Sequence of chain 1.A:
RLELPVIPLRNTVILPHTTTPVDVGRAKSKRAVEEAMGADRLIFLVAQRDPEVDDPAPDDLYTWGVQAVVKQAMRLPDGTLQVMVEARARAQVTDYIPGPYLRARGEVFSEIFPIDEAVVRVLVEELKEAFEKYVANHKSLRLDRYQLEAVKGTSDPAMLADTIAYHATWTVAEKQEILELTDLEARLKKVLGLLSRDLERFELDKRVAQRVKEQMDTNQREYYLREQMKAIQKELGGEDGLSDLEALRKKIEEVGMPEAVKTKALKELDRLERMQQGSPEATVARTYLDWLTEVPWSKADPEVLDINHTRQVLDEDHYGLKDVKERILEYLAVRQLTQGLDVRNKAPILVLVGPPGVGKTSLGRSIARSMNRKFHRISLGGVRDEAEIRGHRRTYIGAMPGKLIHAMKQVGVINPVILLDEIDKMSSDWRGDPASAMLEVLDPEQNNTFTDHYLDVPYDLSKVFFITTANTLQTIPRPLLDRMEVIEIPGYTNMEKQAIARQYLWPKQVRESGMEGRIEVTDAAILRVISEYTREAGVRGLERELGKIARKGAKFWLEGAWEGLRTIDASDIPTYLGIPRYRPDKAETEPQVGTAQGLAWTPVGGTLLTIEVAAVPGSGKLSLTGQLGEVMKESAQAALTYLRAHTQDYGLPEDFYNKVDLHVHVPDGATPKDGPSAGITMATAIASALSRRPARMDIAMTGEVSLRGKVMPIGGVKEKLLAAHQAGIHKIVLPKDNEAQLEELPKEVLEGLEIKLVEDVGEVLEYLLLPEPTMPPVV

Sequence of chain 1.F:
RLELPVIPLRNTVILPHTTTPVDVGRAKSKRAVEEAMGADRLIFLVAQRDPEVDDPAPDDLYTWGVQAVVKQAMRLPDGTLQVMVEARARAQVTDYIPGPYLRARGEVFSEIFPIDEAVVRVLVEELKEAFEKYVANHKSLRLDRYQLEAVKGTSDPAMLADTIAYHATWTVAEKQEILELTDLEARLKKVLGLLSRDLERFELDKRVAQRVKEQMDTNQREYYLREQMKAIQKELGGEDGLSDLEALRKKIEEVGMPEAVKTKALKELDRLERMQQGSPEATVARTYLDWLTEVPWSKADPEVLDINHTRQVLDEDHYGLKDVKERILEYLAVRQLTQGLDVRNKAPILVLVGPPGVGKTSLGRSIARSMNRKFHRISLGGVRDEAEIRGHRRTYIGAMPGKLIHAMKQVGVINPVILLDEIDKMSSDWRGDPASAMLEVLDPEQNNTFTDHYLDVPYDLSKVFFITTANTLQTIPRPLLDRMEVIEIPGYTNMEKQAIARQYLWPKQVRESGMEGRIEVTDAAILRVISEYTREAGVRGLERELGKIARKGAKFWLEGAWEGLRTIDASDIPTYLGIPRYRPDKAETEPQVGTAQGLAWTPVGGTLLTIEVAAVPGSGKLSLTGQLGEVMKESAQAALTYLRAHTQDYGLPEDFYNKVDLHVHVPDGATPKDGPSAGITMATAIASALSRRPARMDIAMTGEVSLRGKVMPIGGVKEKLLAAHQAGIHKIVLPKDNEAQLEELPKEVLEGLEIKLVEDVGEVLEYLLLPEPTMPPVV

Binding-site contacts:
Ligand atom O4' contacts residue VAL540 of chain 1.F at 3.8 Å.
Ligand atom O2A contacts residue LYS361 of chain 1.F at 3.0 Å (salt-bridge).
Ligand atom O3G contacts residue ARG484 of chain 1.A at 3.4 Å (salt-bridge).
Ligand atom C3' contacts residue SER363 of chain 1.F at 3.8 Å.
Ligand atom O2B contacts residue GLY358 of chain 1.F at 3.8 Å.
Ligand atom N7 contacts residue GLY360 of chain 1.F at 3.5 Å (h-bond).
Ligand atom O2G contacts residue ASN472 of chain 1.F at 3.6 Å (h-bond).
Ligand atom O2' contacts residue SER363 of chain 1.F at 3.8 Å.
Ligand atom O3B contacts residue GLY358 of chain 1.F at 3.4 Å (h-bond).
Ligand atom N7 contacts residue TYR493 of chain 1.F at 3.2 Å (h-bond).
Ligand atom O3A contacts residue ARG541 of chain 1.F at 3.6 Å.
Ligand atom O3B contacts residue ARG541 of chain 1.F at 3.2 Å (salt-bridge).
Ligand atom N6 contacts residue TYR493 of chain 1.F at 3.2 Å (h-bond).
Ligand atom O2A contacts residue GLY360 of chain 1.F at 3.4 Å.
Ligand atom N1 contacts residue HIS319 of chain 1.F at 3.6 Å.
Ligand atom O2A contacts residue THR362 of chain 1.F at 2.7 Å (h-bond).
Ligand atom C6 contacts residue HIS319 of chain 1.F at 3.7 Å.
Ligand atom O2B contacts residue VAL359 of chain 1.F at 2.3 Å (h-bond).
Ligand atom O2A contacts residue VAL359 of chain 1.F at 3.5 Å (h-bond).
Ligand atom C8 contacts residue GLY360 of chain 1.F at 3.5 Å.
Ligand atom O4' contacts residue GLY358 of chain 1.F at 3.6 Å.
Ligand atom C5' contacts residue GLY358 of chain 1.F at 3.7 Å.
Ligand atom O2B contacts residue LYS361 of chain 1.F at 3.3 Å (salt-bridge).
Ligand atom N1 contacts residue TYR320 of chain 1.F at 3.5 Å (h-bond).
Ligand atom PA contacts residue VAL359 of chain 1.F at 3.6 Å.
Ligand atom O2A contacts residue SER363 of chain 1.F at 3.4 Å (h-bond).
Ligand atom PB contacts residue VAL359 of chain 1.F at 3.2 Å.
Ligand atom O3A contacts residue VAL359 of chain 1.F at 2.9 Å (h-bond).
Ligand atom O2G contacts residue LYS361 of chain 1.F at 3.7 Å.
Ligand atom O1B contacts residue THR362 of chain 1.F at 2.6 Å (h-bond).
Ligand atom O3G contacts residue ARG541 of chain 1.F at 3.5 Å (salt-bridge).
Ligand atom O2G contacts residue GLU423 of chain 1.F at 3.8 Å.
Ligand atom O1A contacts residue ARG541 of chain 1.F at 3.5 Å (salt-bridge).
Ligand atom O3G contacts residue PRO357 of chain 1.F at 3.5 Å.
Ligand atom C2' contacts residue SER363 of chain 1.F at 3.6 Å.
Ligand atom C8 contacts residue VAL540 of chain 1.F at 3.8 Å (hydrophobic).
Ligand atom N6 contacts residue TYR320 of chain 1.F at 3.0 Å (h-bond).
Ligand atom C8 contacts residue GLY358 of chain 1.F at 3.7 Å.
Ligand atom S1G contacts residue ARG484 of chain 1.A at 2.8 Å (salt-bridge).
Ligand atom PG contacts residue ARG484 of chain 1.A at 3.8 Å.

The protein below binds the small molecule below.
Small molecule (SMILES): Nc1ncnc2c1ncn2[C@@H]1O[C@H](COP(=O)(O)OP(=O)(O)OP(O)(O)=S)[C@@H](O)[C@H]1O